Sequence of chain 1.B:
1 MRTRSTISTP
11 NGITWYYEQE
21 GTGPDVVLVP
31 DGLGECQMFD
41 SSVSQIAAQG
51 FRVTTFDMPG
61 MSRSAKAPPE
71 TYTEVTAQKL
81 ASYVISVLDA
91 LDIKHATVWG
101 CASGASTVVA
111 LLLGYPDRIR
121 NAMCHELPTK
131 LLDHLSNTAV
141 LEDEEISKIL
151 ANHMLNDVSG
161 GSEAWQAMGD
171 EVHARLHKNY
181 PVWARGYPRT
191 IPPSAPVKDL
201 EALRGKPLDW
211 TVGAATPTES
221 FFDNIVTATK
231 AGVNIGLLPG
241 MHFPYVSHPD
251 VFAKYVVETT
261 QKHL

The protein below binds the small molecule below.
Small molecule (SMILES): C[C@H]1CCC[C@@H](O)CCC/C=C/c2cc(O)cc(O)c2C(=O)O1

Binding-site contacts:
Ligand atom CAU contacts residue ALA102 of chain 1.B at 3.9 Å (hydrophobic).
Ligand atom OAB contacts residue ALA102 of chain 1.B at 3.0 Å.
Ligand atom CAN contacts residue LEU135 of chain 1.B at 3.7 Å (hydrophobic).
Ligand atom CAR contacts residue PRO128 of chain 1.B at 3.9 Å (hydrophobic).
Ligand atom CAU contacts residue TRP183 of chain 1.B at 3.5 Å (hydrophobic).
Ligand atom CAT contacts residue TRP183 of chain 1.B at 4.0 Å (hydrophobic).
Ligand atom CAO contacts residue VAL158 of chain 1.B at 3.8 Å (hydrophobic).
Ligand atom CAH contacts residue ILE191 of chain 1.B at 3.8 Å (hydrophobic).
Ligand atom CAW contacts residue HIS242 of chain 1.B at 3.3 Å.
Ligand atom OAD contacts residue TYR187 of chain 1.B at 3.4 Å.
Ligand atom OAD contacts residue TRP183 of chain 1.B at 2.9 Å (h-bond).
Ligand atom CAA contacts residue ASP31 of chain 1.B at 4.0 Å.
Ligand atom CAJ contacts residue PHE221 of chain 1.B at 3.9 Å (hydrophobic).
Ligand atom CAA contacts residue TRP183 of chain 1.B at 4.1 Å (hydrophobic).
Ligand atom CAH contacts residue TRP183 of chain 1.B at 4.0 Å (hydrophobic).
Ligand atom OAE contacts residue HIS153 of chain 1.B at 3.6 Å.
Ligand atom CAL contacts residue HIS242 of chain 1.B at 3.9 Å.
Ligand atom CAO contacts residue MET154 of chain 1.B at 3.6 Å (hydrophobic).
Ligand atom OAC contacts residue PRO192 of chain 1.B at 3.1 Å.
Ligand atom OAB contacts residue SER103 of chain 1.B at 3.6 Å.
Ligand atom OAE contacts residue HIS242 of chain 1.B at 2.7 Å (h-bond).
Ligand atom OAB contacts residue GLY32 of chain 1.B at 3.1 Å (h-bond).
Ligand atom CAM contacts residue MET154 of chain 1.B at 3.9 Å (hydrophobic).
Ligand atom OAC contacts residue ILE191 of chain 1.B at 4.0 Å.
Ligand atom CAL contacts residue MET154 of chain 1.B at 3.6 Å (hydrophobic).
Ligand atom OAP contacts residue TRP183 of chain 1.B at 3.9 Å.
Ligand atom OAC contacts residue PRO188 of chain 1.B at 3.5 Å.
Ligand atom OAE contacts residue VAL158 of chain 1.B at 3.4 Å.
Ligand atom OAD contacts residue GLY32 of chain 1.B at 3.8 Å.
Ligand atom OAB contacts residue TRP183 of chain 1.B at 3.8 Å.
Ligand atom CAF contacts residue LEU135 of chain 1.B at 3.8 Å (hydrophobic).
Ligand atom CAA contacts residue GLY32 of chain 1.B at 3.8 Å.
Ligand atom CAQ contacts residue ALA102 of chain 1.B at 3.3 Å (hydrophobic).
Ligand atom OAP contacts residue ALA102 of chain 1.B at 3.8 Å.
Ligand atom CAO contacts residue HIS242 of chain 1.B at 4.0 Å.
Ligand atom OAD contacts residue SER103 of chain 1.B at 3.1 Å (h-bond).
Ligand atom CAA contacts residue LEU33 of chain 1.B at 3.9 Å (hydrophobic).
Ligand atom CAQ contacts residue TRP183 of chain 1.B at 3.7 Å (hydrophobic).
Ligand atom CAS contacts residue TRP183 of chain 1.B at 3.5 Å (hydrophobic).
Ligand atom CAI contacts residue PRO128 of chain 1.B at 3.7 Å (hydrophobic).